Sequence of chain 1.FB:
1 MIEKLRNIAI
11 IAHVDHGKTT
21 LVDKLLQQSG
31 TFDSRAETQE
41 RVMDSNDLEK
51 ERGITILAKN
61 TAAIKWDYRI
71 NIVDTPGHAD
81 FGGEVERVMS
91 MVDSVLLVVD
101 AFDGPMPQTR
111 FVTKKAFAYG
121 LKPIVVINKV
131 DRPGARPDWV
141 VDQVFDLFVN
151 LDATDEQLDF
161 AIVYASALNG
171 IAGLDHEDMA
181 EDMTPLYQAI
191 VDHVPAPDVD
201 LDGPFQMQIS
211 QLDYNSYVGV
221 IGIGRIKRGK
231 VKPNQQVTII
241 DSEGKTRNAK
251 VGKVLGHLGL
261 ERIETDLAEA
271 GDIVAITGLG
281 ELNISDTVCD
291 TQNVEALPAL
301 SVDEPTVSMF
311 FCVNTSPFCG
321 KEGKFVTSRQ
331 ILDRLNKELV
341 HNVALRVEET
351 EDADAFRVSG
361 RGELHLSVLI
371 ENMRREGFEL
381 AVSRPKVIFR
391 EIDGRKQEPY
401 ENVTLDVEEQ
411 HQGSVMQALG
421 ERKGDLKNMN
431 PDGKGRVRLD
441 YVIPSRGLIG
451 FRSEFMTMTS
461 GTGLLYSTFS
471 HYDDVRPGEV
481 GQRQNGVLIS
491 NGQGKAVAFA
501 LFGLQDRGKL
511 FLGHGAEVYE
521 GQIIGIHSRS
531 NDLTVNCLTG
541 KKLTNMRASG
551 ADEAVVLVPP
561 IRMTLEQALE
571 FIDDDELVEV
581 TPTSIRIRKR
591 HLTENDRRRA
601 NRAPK

Binding-site contacts:
Ligand atom N1 contacts residue ALA167 of chain 1.FB at 2.5 Å.
Ligand atom N7 contacts residue ASN128 of chain 1.FB at 2.8 Å (h-bond).
Ligand atom O1G contacts residue ASP15 of chain 1.FB at 3.0 Å.
Ligand atom O1B contacts residue GLY17 of chain 1.FB at 2.8 Å.
Ligand atom O3G contacts residue LYS18 of chain 1.FB at 2.9 Å.
Ligand atom C2 contacts residue ALA167 of chain 1.FB at 3.0 Å (hydrophobic).
Ligand atom O2B contacts residue GLU49 of chain 1.FB at 3.0 Å (salt-bridge).
Ligand atom O2G contacts residue HIS13 of chain 1.FB at 3.2 Å (h-bond).
Ligand atom O5' contacts residue HIS16 of chain 1.FB at 2.4 Å (h-bond).
Ligand atom C6 contacts residue ALA167 of chain 1.FB at 3.3 Å (hydrophobic).
Ligand atom N9 contacts residue LYS129 of chain 1.FB at 2.6 Å (salt-bridge).
Ligand atom O3G contacts residue HIS13 of chain 1.FB at 2.8 Å (h-bond).
Ligand atom O6 contacts residue ALA167 of chain 1.FB at 3.1 Å (h-bond).
Ligand atom O2B contacts residue THR20 of chain 1.FB at 3.0 Å (h-bond).
Ligand atom N2 contacts residue ALA167 of chain 1.FB at 3.0 Å.
Ligand atom PA contacts residue HIS16 of chain 1.FB at 3.1 Å.
Ligand atom O1B contacts residue HIS16 of chain 1.FB at 3.3 Å.
Ligand atom O2B contacts residue THR19 of chain 1.FB at 3.1 Å (h-bond).
Ligand atom PG contacts residue HIS13 of chain 1.FB at 3.2 Å.
Ligand atom O1G contacts residue HIS13 of chain 1.FB at 3.2 Å (h-bond).
Ligand atom C1' contacts residue LYS129 of chain 1.FB at 2.6 Å.
Ligand atom O3A contacts residue LYS18 of chain 1.FB at 3.3 Å (salt-bridge).
Ligand atom C6 contacts residue ASN128 of chain 1.FB at 3.2 Å.
Ligand atom O6 contacts residue ASN128 of chain 1.FB at 2.4 Å (h-bond).
Ligand atom O1A contacts residue THR20 of chain 1.FB at 2.2 Å (h-bond).
Ligand atom O6 contacts residue LYS129 of chain 1.FB at 3.2 Å (salt-bridge).
Ligand atom O2B contacts residue LYS18 of chain 1.FB at 1.7 Å.
Ligand atom C3B contacts residue LYS18 of chain 1.FB at 3.2 Å.
Ligand atom O1G contacts residue VAL14 of chain 1.FB at 3.2 Å (h-bond).
Ligand atom C4 contacts residue LYS129 of chain 1.FB at 2.6 Å.
Ligand atom O1A contacts residue GLY17 of chain 1.FB at 2.5 Å.
Ligand atom C5' contacts residue HIS16 of chain 1.FB at 2.5 Å.
Ligand atom O1A contacts residue LYS18 of chain 1.FB at 2.5 Å (salt-bridge).
Ligand atom N3 contacts residue LYS129 of chain 1.FB at 2.7 Å (salt-bridge).
Ligand atom PB contacts residue LYS18 of chain 1.FB at 2.5 Å.
Ligand atom C5 contacts residue ASN128 of chain 1.FB at 3.2 Å.
Ligand atom O1B contacts residue LYS18 of chain 1.FB at 1.8 Å (salt-bridge).
Ligand atom O4' contacts residue LYS129 of chain 1.FB at 2.6 Å (salt-bridge).
Ligand atom O3A contacts residue HIS16 of chain 1.FB at 2.9 Å (h-bond).
Ligand atom O3G contacts residue PRO76 of chain 1.FB at 3.1 Å.

This protein binds this small molecule.
Small molecule (SMILES): Nc1nc2c(ncn2[C@@H]2O[C@H](CO[P](=O)(O)O[P](=O)(O)CP(=O)(O)O)[C@@H](O)[C@H]2O)c(=O)[nH]1